Sequence of chain 1.B:
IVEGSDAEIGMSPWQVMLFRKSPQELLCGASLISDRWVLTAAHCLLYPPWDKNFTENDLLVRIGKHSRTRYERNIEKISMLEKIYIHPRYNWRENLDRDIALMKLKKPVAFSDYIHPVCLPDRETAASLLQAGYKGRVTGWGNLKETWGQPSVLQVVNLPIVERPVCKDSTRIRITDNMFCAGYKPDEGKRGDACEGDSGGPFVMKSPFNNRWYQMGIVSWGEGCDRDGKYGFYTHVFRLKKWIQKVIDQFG

The protein below binds the small molecule below.
Small molecule (SMILES): CC(C)C[C@H](N)C(=O)N[C@@H](CC(=O)O)C(=O)N1C=CC[C@H]1C(=O)N[C@H](CO)CCCN=C(N)N

Binding-site contacts:
Ligand atom CA contacts residue GLY228 of chain 1.B at 3.7 Å.
Ligand atom N contacts residue GLY228 of chain 1.B at 2.8 Å (h-bond).
Ligand atom NE contacts residue GLY230 of chain 1.B at 3.6 Å (h-bond).
Ligand atom O contacts residue SER205 of chain 1.B at 2.5 Å.
Ligand atom CZ contacts residue GLY228 of chain 1.B at 3.6 Å.
Ligand atom NH2 contacts residue ASP199 of chain 1.B at 2.4 Å (salt-bridge).
Ligand atom CD1 contacts residue ASN95 of chain 1.B at 3.5 Å.
Ligand atom CD contacts residue TRP227 of chain 1.B at 3.8 Å (hydrophobic).
Ligand atom O contacts residue HIS43 of chain 1.B at 3.3 Å (h-bond).
Ligand atom NH2 contacts residue ALA200 of chain 1.B at 3.8 Å.
Ligand atom NE contacts residue ALA200 of chain 1.B at 3.7 Å.
Ligand atom C contacts residue GLY228 of chain 1.B at 3.5 Å.
Ligand atom N contacts residue HIS43 of chain 1.B at 3.7 Å.
Ligand atom N contacts residue GLU229 of chain 1.B at 3.7 Å.
Ligand atom OD2 contacts residue GLY230 of chain 1.B at 3.1 Å (h-bond).
Ligand atom NH2 contacts residue CYS231 of chain 1.B at 3.8 Å.
Ligand atom CD1 contacts residue GLU94 of chain 1.B at 3.8 Å.
Ligand atom CB contacts residue HIS43 of chain 1.B at 3.8 Å.
Ligand atom OD2 contacts residue GLU229 of chain 1.B at 3.6 Å.
Ligand atom NH2 contacts residue GLY228 of chain 1.B at 3.7 Å.
Ligand atom NE contacts residue GLY228 of chain 1.B at 3.6 Å.
Ligand atom CZ contacts residue ASP199 of chain 1.B at 3.2 Å.
Ligand atom CB contacts residue GLY228 of chain 1.B at 3.1 Å.
Ligand atom N contacts residue SER226 of chain 1.B at 3.3 Å (h-bond).
Ligand atom CD contacts residue GLY228 of chain 1.B at 3.7 Å.
Ligand atom NH2 contacts residue GLY230 of chain 1.B at 2.9 Å (h-bond).
Ligand atom CA contacts residue GLY228 of chain 1.B at 3.4 Å.
Ligand atom CZ contacts residue GLY230 of chain 1.B at 3.7 Å.
Ligand atom NH1 contacts residue GLY238 of chain 1.B at 3.4 Å.
Ligand atom CB contacts residue LEU96 of chain 1.B at 3.7 Å (hydrophobic).
Ligand atom CG contacts residue TRP50 of chain 1.B at 3.8 Å (hydrophobic).
Ligand atom CD contacts residue TRP50 of chain 1.B at 3.8 Å (hydrophobic).
Ligand atom CG contacts residue GLY228 of chain 1.B at 3.8 Å.
Ligand atom NH1 contacts residue ASP199 of chain 1.B at 2.6 Å (salt-bridge).
Ligand atom C contacts residue SER205 of chain 1.B at 2.5 Å.
Ligand atom O contacts residue GLY228 of chain 1.B at 3.2 Å (h-bond).
Ligand atom O contacts residue TRP227 of chain 1.B at 3.6 Å.
Ligand atom CZ contacts residue ALA200 of chain 1.B at 3.3 Å (hydrophobic).
Ligand atom NH1 contacts residue ALA200 of chain 1.B at 3.5 Å (h-bond).
Ligand atom CG contacts residue TYR47 of chain 1.B at 3.6 Å (hydrophobic).